Binding-site contacts:
Ligand atom C3 contacts residue ASN246 of chain 1.A at 3.8 Å.
Ligand atom O5 contacts residue ASN249 of chain 1.A at 4.2 Å.
Ligand atom C6 contacts residue THR248 of chain 1.A at 4.2 Å.
Ligand atom C2 contacts residue ASN246 of chain 1.A at 2.4 Å.
Ligand atom C1 contacts residue THR248 of chain 1.A at 4.3 Å.
Ligand atom O5 contacts residue ASN246 of chain 1.A at 2.4 Å (h-bond).
Ligand atom C7 contacts residue ASN246 of chain 1.A at 3.7 Å.
Ligand atom C6 contacts residue ASN249 of chain 1.A at 4.3 Å.
Ligand atom C5 contacts residue THR248 of chain 1.A at 4.0 Å.
Ligand atom N2 contacts residue ASN246 of chain 1.A at 2.9 Å (h-bond).
Ligand atom O5 contacts residue THR248 of chain 1.A at 4.0 Å.
Ligand atom C5 contacts residue ASN246 of chain 1.A at 3.7 Å.
Ligand atom O7 contacts residue ASN246 of chain 1.A at 4.1 Å.
Ligand atom O6 contacts residue THR248 of chain 1.A at 4.1 Å.
Ligand atom C4 contacts residue ASN246 of chain 1.A at 4.2 Å.
Ligand atom C1 contacts residue ASN246 of chain 1.A at 1.4 Å.

Sequence of chain 1.A:
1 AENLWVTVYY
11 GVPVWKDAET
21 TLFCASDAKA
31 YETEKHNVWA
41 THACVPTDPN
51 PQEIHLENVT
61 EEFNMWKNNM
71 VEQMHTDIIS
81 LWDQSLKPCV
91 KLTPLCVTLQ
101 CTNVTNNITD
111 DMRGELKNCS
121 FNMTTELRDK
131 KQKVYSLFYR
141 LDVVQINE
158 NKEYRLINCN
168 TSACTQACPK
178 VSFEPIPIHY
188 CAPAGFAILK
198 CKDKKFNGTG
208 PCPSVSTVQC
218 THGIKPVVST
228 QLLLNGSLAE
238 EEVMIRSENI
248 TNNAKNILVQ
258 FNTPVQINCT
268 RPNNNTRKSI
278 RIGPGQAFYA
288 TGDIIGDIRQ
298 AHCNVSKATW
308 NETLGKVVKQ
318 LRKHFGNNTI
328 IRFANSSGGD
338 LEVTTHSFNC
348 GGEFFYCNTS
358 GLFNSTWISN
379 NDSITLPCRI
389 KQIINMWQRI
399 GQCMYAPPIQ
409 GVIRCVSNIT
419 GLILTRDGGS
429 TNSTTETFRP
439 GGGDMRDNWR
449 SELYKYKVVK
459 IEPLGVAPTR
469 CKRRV

A protein and the small-molecule ligand that binds it are described below.
Small molecule (SMILES): CC(=O)N[C@H]1[C@H](O[C@H]2[C@H](O)[C@@H](NC(C)=O)CO[C@@H]2CO)O[C@H](CO)[C@@H](O)[C@@H]1O